Sequence of chain 6.F:
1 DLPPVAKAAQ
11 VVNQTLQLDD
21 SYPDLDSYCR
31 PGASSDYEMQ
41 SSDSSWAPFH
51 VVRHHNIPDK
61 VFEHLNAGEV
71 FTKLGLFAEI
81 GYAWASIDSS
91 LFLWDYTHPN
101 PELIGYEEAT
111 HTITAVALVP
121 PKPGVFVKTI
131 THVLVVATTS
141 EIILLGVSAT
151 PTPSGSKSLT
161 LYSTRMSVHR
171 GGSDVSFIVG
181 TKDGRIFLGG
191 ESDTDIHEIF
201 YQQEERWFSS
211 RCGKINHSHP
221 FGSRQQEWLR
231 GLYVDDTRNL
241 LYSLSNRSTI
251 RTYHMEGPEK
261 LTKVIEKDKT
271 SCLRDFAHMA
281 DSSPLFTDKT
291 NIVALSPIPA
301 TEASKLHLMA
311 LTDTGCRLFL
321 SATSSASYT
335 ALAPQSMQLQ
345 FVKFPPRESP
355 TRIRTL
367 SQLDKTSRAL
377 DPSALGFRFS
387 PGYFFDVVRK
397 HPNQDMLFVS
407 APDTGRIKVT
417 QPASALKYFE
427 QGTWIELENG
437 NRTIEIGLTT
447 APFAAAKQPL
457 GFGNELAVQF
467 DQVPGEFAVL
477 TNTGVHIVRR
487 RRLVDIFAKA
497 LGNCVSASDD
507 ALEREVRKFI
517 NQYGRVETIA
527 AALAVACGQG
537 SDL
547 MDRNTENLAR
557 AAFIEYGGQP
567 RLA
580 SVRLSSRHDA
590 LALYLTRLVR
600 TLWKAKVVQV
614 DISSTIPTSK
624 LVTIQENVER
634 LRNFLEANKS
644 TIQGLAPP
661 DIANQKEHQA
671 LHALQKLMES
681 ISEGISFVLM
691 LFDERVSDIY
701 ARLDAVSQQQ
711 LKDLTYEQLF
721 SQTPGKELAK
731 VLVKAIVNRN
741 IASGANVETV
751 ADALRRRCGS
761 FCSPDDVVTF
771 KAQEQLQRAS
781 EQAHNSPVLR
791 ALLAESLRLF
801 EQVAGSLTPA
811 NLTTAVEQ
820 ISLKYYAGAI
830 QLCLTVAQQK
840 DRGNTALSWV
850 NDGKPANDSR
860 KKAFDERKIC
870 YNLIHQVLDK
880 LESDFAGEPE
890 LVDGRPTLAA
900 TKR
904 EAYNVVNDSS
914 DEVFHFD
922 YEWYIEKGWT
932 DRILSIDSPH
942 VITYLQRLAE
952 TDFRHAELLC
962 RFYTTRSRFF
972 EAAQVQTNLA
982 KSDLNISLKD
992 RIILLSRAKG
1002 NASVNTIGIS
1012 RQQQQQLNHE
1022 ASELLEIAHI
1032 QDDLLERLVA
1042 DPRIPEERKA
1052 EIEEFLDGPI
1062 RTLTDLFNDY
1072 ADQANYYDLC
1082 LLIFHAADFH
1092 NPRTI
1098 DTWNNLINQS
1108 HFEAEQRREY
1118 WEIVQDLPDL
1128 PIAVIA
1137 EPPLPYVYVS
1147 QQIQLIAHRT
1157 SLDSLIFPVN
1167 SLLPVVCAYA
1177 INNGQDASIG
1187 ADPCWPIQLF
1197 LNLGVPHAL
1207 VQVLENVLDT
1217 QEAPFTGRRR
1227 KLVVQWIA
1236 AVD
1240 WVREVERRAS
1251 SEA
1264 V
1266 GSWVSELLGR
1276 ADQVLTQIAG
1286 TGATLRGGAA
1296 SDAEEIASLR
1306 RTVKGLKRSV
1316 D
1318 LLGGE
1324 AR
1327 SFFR

Binding-site contacts:
Ligand atom CZ contacts residue ASP1073 of chain 6.F at 3.6 Å.
Ligand atom CD contacts residue ASN1069 of chain 6.F at 3.7 Å.
Ligand atom CD1 contacts residue PHE1068 of chain 6.F at 3.5 Å (hydrophobic).
Ligand atom CB contacts residue GLN1074 of chain 6.F at 3.3 Å.
Ligand atom CG2 contacts residue ASN1069 of chain 6.F at 3.3 Å.
Ligand atom CB contacts residue THR1065 of chain 6.F at 3.6 Å.
Ligand atom CD1 contacts residue ARG1049 of chain 6.F at 3.0 Å.
Ligand atom CD2 contacts residue ALA1075 of chain 6.F at 3.6 Å (hydrophobic).
Ligand atom CD2 contacts residue GLN1074 of chain 6.F at 3.2 Å.
Ligand atom C contacts residue ASN1069 of chain 6.F at 3.8 Å.
Ligand atom C contacts residue ASN1069 of chain 6.F at 3.7 Å.
Ligand atom C contacts residue THR1065 of chain 6.F at 2.9 Å.
Ligand atom CG contacts residue GLN1074 of chain 6.F at 3.5 Å.
Ligand atom CD contacts residue GLN1074 of chain 6.F at 2.8 Å.
Ligand atom CG1 contacts residue PHE1068 of chain 6.F at 3.6 Å (hydrophobic).
Ligand atom CD1 contacts residue THR1065 of chain 6.F at 2.6 Å.
Ligand atom CE2 contacts residue GLN1074 of chain 6.F at 3.3 Å.
Ligand atom CD1 contacts residue ILE1053 of chain 6.F at 3.6 Å (hydrophobic).
Ligand atom C contacts residue THR1065 of chain 6.F at 3.7 Å.
Ligand atom CD1 contacts residue LEU1064 of chain 6.F at 3.4 Å (hydrophobic).
Ligand atom CG contacts residue THR1065 of chain 6.F at 3.6 Å.
Ligand atom CB contacts residue GLN1074 of chain 6.F at 3.7 Å.
Ligand atom NH1 contacts residue GLN1074 of chain 6.F at 3.8 Å.
Ligand atom N contacts residue THR1065 of chain 6.F at 3.8 Å.
Ligand atom NH1 contacts residue ASN1069 of chain 6.F at 2.6 Å (h-bond).
Ligand atom O contacts residue ARG1049 of chain 6.F at 3.0 Å.
Ligand atom NH2 contacts residue ASP1073 of chain 6.F at 3.0 Å (salt-bridge).
Ligand atom O contacts residue ASN1069 of chain 6.F at 3.0 Å (h-bond).
Ligand atom NZ contacts residue ASP1073 of chain 6.F at 3.3 Å (salt-bridge).
Ligand atom N contacts residue THR1065 of chain 6.F at 2.3 Å (h-bond).
Ligand atom CG2 contacts residue PHE1068 of chain 6.F at 3.6 Å (hydrophobic).
Ligand atom NH1 contacts residue ASP1073 of chain 6.F at 3.4 Å (salt-bridge).
Ligand atom CA contacts residue ASN1069 of chain 6.F at 3.4 Å.
Ligand atom N contacts residue ASN1069 of chain 6.F at 3.0 Å (h-bond).
Ligand atom O contacts residue THR1065 of chain 6.F at 2.7 Å.
Ligand atom CZ contacts residue GLN1074 of chain 6.F at 3.4 Å.
Ligand atom O contacts residue THR1065 of chain 6.F at 3.5 Å (h-bond).
Ligand atom CA contacts residue THR1065 of chain 6.F at 3.4 Å.
Ligand atom CA contacts residue THR1065 of chain 6.F at 2.7 Å.
Ligand atom NE contacts residue GLN1074 of chain 6.F at 3.6 Å (h-bond).

This small molecule binds to this protein.
Small molecule (SMILES): CC[C@H](C)[C@H](NC(=O)[C@@H](NC(=O)[C@H](CC(C)C)NC(=O)[C@@H](N)CCCCN)C(C)C)C(=O)N[C@@H](CC(N)=O)C(=O)N[C@@H](CCCCN)C(=O)N[C@@H](CC(=O)O)C(=O)N[C@@H](CCSC)C(=O)N[C@@H](CCCN=C(N)N)C(=O)N[C@H](C(=O)N[C@@H](CC(=O)O)C(=O)N[C@@H](CC(C)C)C(=O)N[C@@H](Cc1ccccc1)C(=O)N[C@@H](CO)C(=O)N1CCC[C@H]1C(=O)N1CCC[C@H]1C(=O)N[C@H](C=O)CC(N)=O)[C@@H](C)O